Binding-site contacts:
Ligand atom C30 contacts residue LEU80 of chain 2.B at 3.8 Å (hydrophobic).
Ligand atom C57 contacts residue LEU80 of chain 2.B at 3.8 Å (hydrophobic).
Ligand atom C3 contacts residue SER188 of chain 2.B at 3.4 Å.
Ligand atom C47 contacts residue ILE102 of chain 2.B at 3.8 Å (hydrophobic).
Ligand atom C33 contacts residue ALA87 of chain 2.B at 3.5 Å (hydrophobic).
Ligand atom C34 contacts residue TRP106 of chain 2.B at 3.7 Å (hydrophobic).
Ligand atom C22 contacts residue PRO189 of chain 2.B at 3.8 Å (hydrophobic).
Ligand atom C32 contacts residue VAL86 of chain 2.B at 3.8 Å (hydrophobic).
Ligand atom O11 contacts residue SER188 of chain 2.B at 2.5 Å (h-bond).
Ligand atom C19 contacts residue LEU80 of chain 2.B at 4.0 Å (hydrophobic).
Ligand atom C4 contacts residue SER188 of chain 2.B at 4.0 Å.
Ligand atom C9 contacts residue SER188 of chain 2.B at 3.5 Å.
Ligand atom C47 contacts residue LEU103 of chain 2.B at 3.6 Å (hydrophobic).
Ligand atom O11 contacts residue LEU190 of chain 2.B at 3.8 Å.
Ligand atom C44 contacts residue ILE102 of chain 2.B at 3.9 Å (hydrophobic).
Ligand atom C6 contacts residue LEU80 of chain 2.B at 4.0 Å (hydrophobic).
Ligand atom C37 contacts residue NJQ1 of chain 2.J at 3.7 Å.
Ligand atom C41 contacts residue TRP106 of chain 2.B at 3.7 Å (hydrophobic).
Ligand atom C21 contacts residue NJQ1 of chain 2.J at 3.9 Å.
Ligand atom C47 contacts residue ALA77 of chain 2.B at 3.9 Å (hydrophobic).
Ligand atom C48 contacts residue LEU103 of chain 2.B at 3.9 Å (hydrophobic).
Ligand atom C3 contacts residue LEU190 of chain 2.B at 3.7 Å (hydrophobic).
Ligand atom C15 contacts residue PRO189 of chain 2.B at 3.8 Å (hydrophobic).
Ligand atom C19 contacts residue LEU76 of chain 2.B at 3.6 Å (hydrophobic).
Ligand atom C20 contacts residue LEU80 of chain 2.B at 3.9 Å (hydrophobic).
Ligand atom C21 contacts residue PRO189 of chain 2.B at 3.5 Å (hydrophobic).
Ligand atom O29 contacts residue LEU80 of chain 2.B at 3.8 Å.
Ligand atom C57 contacts residue ILE102 of chain 2.B at 3.7 Å (hydrophobic).
Ligand atom C48 contacts residue LEU107 of chain 2.B at 3.9 Å (hydrophobic).
Ligand atom C9 contacts residue LEU190 of chain 2.B at 3.9 Å (hydrophobic).
Ligand atom C28 contacts residue LEU80 of chain 2.B at 3.6 Å (hydrophobic).
Ligand atom C20 contacts residue LEU76 of chain 2.B at 3.4 Å (hydrophobic).
Ligand atom C4 contacts residue LEU190 of chain 2.B at 3.7 Å (hydrophobic).
Ligand atom N8 contacts residue LEU80 of chain 2.B at 3.6 Å.
Ligand atom C57 contacts residue ALA77 of chain 2.B at 4.0 Å (hydrophobic).
Ligand atom N36 contacts residue LEU80 of chain 2.B at 3.9 Å.
Ligand atom C34 contacts residue ALA87 of chain 2.B at 3.9 Å (hydrophobic).
Ligand atom C7 contacts residue LEU80 of chain 2.B at 3.9 Å (hydrophobic).
Ligand atom C33 contacts residue VAL86 of chain 2.B at 3.6 Å (hydrophobic).
Ligand atom C18 contacts residue PHE73 of chain 2.B at 4.0 Å (hydrophobic).

This small molecule binds to this protein.
Small molecule (SMILES): O=C(O)c1ccc(NC(=O)c2cccc(CC3CCCCC3)n2)c(Cc2ccccc2)c1

Sequence of chain 2.B:
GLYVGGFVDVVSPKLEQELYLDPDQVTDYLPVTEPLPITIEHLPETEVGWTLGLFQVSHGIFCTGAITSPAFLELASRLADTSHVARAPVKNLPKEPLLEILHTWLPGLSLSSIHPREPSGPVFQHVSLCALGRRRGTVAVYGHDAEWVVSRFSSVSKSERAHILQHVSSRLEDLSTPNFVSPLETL